Binding-site contacts:
Ligand atom C2 contacts residue TRP287 of chain 1.IA at 3.8 Å (hydrophobic).
Ligand atom C1 contacts residue TRP287 of chain 1.IA at 3.8 Å (hydrophobic).
Ligand atom O4 contacts residue TRP287 of chain 1.IA at 2.1 Å.
Ligand atom O2 contacts residue THR52 of chain 1.IA at 4.4 Å.
Ligand atom C6 contacts residue TRP287 of chain 1.IA at 3.8 Å (hydrophobic).
Ligand atom C4 contacts residue TRP287 of chain 1.IA at 3.4 Å (hydrophobic).
Ligand atom O5 contacts residue TRP287 of chain 1.IA at 3.3 Å.
Ligand atom C3 contacts residue ASN254 of chain 1.KA at 4.1 Å.
Ligand atom O3 contacts residue ASN254 of chain 1.KA at 3.8 Å.
Ligand atom C3 contacts residue TRP287 of chain 1.IA at 4.3 Å (hydrophobic).
Ligand atom C5 contacts residue TRP287 of chain 1.IA at 3.9 Å (hydrophobic).
Ligand atom O1 contacts residue TRP287 of chain 1.IA at 3.0 Å (h-bond).
Ligand atom O2 contacts residue ASN254 of chain 1.KA at 4.0 Å.
Ligand atom O3 contacts residue TRP287 of chain 1.IA at 3.8 Å.
Ligand atom O2 contacts residue ASN55 of chain 1.IA at 3.5 Å (h-bond).
Ligand atom O2 contacts residue SER256 of chain 1.KA at 4.0 Å.
Ligand atom O3 contacts residue ALA257 of chain 1.KA at 4.5 Å.

Sequence of chain 1.IA:
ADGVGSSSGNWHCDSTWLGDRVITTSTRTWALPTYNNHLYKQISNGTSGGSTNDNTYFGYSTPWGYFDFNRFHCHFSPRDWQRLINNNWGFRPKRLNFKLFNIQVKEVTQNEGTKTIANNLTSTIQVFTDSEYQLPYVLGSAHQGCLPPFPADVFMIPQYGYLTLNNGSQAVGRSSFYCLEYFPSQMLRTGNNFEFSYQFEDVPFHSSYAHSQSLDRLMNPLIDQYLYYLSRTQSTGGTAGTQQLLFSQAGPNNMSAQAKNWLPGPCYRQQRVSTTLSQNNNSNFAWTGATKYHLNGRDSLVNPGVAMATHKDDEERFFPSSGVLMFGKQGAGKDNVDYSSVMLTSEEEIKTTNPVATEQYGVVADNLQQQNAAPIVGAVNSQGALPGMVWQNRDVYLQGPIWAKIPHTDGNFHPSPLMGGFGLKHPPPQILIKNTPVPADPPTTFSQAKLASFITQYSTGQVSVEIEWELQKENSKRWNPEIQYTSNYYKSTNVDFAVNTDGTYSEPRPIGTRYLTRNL

A small-molecule ligand and the protein it binds are described below.
Small molecule (SMILES): OC[C@H]1O[C@@H](O)[C@H](O)[C@@H](O)[C@H]1O

Sequence of chain 1.KA:
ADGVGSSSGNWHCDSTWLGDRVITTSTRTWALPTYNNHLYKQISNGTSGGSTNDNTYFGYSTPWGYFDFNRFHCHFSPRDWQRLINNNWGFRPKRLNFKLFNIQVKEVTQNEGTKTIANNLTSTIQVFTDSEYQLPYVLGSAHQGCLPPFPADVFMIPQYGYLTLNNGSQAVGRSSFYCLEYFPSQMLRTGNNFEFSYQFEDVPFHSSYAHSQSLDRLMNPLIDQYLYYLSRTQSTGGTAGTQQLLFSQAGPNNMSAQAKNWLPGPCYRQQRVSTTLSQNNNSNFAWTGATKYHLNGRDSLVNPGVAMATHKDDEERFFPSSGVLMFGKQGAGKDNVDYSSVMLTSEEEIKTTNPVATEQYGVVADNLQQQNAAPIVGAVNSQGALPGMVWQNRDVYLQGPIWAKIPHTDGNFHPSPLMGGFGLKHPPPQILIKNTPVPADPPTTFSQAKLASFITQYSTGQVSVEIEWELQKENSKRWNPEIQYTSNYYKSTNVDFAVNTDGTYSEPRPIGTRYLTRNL